Sequence of chain 13.A:
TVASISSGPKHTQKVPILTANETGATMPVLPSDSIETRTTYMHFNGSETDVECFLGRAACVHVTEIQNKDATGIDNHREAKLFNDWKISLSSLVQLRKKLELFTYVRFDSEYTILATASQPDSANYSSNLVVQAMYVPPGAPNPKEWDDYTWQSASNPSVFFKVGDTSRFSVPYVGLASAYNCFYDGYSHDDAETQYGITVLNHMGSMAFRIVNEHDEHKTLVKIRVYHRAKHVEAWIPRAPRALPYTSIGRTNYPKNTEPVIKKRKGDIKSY

Sequence of chain 13.C:
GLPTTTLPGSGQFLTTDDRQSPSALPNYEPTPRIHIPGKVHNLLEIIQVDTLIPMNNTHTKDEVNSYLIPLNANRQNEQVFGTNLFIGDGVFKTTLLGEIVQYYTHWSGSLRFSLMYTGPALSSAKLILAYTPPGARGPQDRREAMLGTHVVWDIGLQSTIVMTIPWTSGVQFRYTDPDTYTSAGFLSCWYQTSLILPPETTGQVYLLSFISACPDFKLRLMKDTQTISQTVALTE

Binding-site contacts:
Ligand atom C5B contacts residue TYR197 of chain 13.A at 3.7 Å (hydrophobic).
Ligand atom C6B contacts residue TYR197 of chain 13.A at 3.6 Å (hydrophobic).
Ligand atom C6C contacts residue VAL191 of chain 13.A at 3.2 Å (hydrophobic).
Ligand atom O1B contacts residue ILE104 of chain 13.A at 3.8 Å.
Ligand atom C5B contacts residue LEU106 of chain 13.A at 3.7 Å (hydrophobic).
Ligand atom C4C contacts residue ILE104 of chain 13.A at 3.7 Å (hydrophobic).
Ligand atom C3C contacts residue VAL188 of chain 13.A at 3.3 Å (hydrophobic).
Ligand atom C3 contacts residue PRO174 of chain 13.A at 3.8 Å (hydrophobic).
Ligand atom C5 contacts residue TYR152 of chain 13.A at 3.8 Å (hydrophobic).
Ligand atom O1 contacts residue PHE186 of chain 13.A at 3.5 Å.
Ligand atom C31 contacts residue PRO174 of chain 13.A at 3.4 Å (hydrophobic).
Ligand atom C4C contacts residue TYR152 of chain 13.A at 3.8 Å (hydrophobic).
Ligand atom C1C contacts residue TYR152 of chain 13.A at 4.0 Å (hydrophobic).
Ligand atom C31 contacts residue ALA150 of chain 13.A at 3.5 Å (hydrophobic).
Ligand atom C7C contacts residue TYR128 of chain 13.A at 3.6 Å (hydrophobic).
Ligand atom O1B contacts residue TYR128 of chain 13.A at 3.9 Å.
Ligand atom C2C contacts residue VAL188 of chain 13.A at 3.2 Å (hydrophobic).
Ligand atom C4 contacts residue MET224 of chain 13.A at 3.8 Å (hydrophobic).
Ligand atom C6C contacts residue MET221 of chain 13.A at 3.7 Å (hydrophobic).
Ligand atom O1B contacts residue MET221 of chain 13.A at 3.4 Å.
Ligand atom C3C contacts residue TYR128 of chain 13.A at 3.9 Å (hydrophobic).
Ligand atom N2 contacts residue ALA24 of chain 13.C at 3.4 Å.
Ligand atom C5 contacts residue PHE186 of chain 13.A at 3.5 Å (hydrophobic).
Ligand atom C31 contacts residue VAL176 of chain 13.A at 3.3 Å (hydrophobic).
Ligand atom CM1 contacts residue SER107 of chain 13.A at 3.6 Å.
Ligand atom C3B contacts residue MET221 of chain 13.A at 4.0 Å (hydrophobic).
Ligand atom C2B contacts residue MET221 of chain 13.A at 3.6 Å (hydrophobic).
Ligand atom C4 contacts residue PHE186 of chain 13.A at 3.6 Å (hydrophobic).
Ligand atom O1 contacts residue VAL188 of chain 13.A at 3.8 Å.
Ligand atom O1 contacts residue ALA24 of chain 13.C at 3.6 Å.
Ligand atom N2 contacts residue PRO174 of chain 13.A at 3.9 Å.
Ligand atom C7C contacts residue TYR197 of chain 13.A at 3.8 Å (hydrophobic).
Ligand atom C3 contacts residue PHE186 of chain 13.A at 3.8 Å (hydrophobic).
Ligand atom C31 contacts residue SER175 of chain 13.A at 3.6 Å.
Ligand atom C5C contacts residue ILE104 of chain 13.A at 3.6 Å (hydrophobic).
Ligand atom O1 contacts residue TYR152 of chain 13.A at 3.9 Å.
Ligand atom C5C contacts residue TYR128 of chain 13.A at 3.5 Å (hydrophobic).
Ligand atom C4 contacts residue TYR152 of chain 13.A at 3.9 Å (hydrophobic).
Ligand atom C1B contacts residue MET221 of chain 13.A at 4.0 Å (hydrophobic).
Ligand atom N2 contacts residue PHE186 of chain 13.A at 3.7 Å.

The small molecule below binds the protein below.
Small molecule (SMILES): Cc1cc(CCCCCCCOc2ccc(C3=N[C@@H](C)CO3)cc2)on1